The protein below binds the small molecule below.
Small molecule (SMILES): CC(=O)N[C@H]1[C@H](O[C@H]2[C@H](O)[C@@H](NC(C)=O)CO[C@@H]2CO)O[C@H](CO)[C@@H](O)[C@@H]1O

Sequence of chain 1.C:
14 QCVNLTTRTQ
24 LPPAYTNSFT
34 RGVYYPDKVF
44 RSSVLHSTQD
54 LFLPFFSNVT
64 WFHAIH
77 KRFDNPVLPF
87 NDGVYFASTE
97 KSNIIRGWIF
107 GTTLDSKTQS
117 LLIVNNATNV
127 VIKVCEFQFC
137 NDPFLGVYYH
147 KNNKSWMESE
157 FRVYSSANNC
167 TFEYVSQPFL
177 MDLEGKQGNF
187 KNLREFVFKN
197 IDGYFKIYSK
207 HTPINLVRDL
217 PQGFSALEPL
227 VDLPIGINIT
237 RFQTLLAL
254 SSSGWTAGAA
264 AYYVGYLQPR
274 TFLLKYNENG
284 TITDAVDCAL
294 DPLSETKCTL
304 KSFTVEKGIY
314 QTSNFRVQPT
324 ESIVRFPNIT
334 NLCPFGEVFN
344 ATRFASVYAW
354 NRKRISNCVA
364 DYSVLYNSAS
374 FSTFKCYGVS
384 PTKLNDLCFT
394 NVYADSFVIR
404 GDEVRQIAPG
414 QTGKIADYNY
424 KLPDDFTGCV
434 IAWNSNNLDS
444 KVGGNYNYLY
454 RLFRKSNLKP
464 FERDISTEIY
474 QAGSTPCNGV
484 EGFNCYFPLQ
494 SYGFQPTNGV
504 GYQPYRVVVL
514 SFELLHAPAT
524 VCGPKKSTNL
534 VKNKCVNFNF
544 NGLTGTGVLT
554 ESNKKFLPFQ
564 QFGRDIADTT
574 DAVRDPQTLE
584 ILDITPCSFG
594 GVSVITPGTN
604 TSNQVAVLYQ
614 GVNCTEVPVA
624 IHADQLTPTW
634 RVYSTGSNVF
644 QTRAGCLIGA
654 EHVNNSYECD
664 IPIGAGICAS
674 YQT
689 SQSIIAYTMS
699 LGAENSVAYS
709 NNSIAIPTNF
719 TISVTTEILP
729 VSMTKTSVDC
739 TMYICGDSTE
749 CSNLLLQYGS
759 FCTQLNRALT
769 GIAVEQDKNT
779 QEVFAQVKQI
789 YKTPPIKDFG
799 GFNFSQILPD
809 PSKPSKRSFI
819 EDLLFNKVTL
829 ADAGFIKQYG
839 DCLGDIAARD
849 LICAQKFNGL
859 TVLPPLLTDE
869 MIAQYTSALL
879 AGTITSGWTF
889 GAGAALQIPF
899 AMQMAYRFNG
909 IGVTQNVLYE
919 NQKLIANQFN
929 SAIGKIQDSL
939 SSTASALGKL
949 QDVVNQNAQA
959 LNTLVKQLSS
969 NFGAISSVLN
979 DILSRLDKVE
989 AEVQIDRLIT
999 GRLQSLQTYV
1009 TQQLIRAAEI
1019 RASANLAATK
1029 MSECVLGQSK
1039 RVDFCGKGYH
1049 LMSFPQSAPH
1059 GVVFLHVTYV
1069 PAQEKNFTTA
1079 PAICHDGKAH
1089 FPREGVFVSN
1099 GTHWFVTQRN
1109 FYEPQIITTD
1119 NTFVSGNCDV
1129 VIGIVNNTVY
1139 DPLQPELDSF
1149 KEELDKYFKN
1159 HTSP

Binding-site contacts:
Ligand atom O5 contacts residue ASN17 of chain 1.C at 3.0 Å (h-bond).
Ligand atom C5 contacts residue ASN137 of chain 1.C at 3.7 Å.
Ligand atom C8 contacts residue CYS15 of chain 1.C at 4.4 Å (hydrophobic).
Ligand atom O5 contacts residue ASN137 of chain 1.C at 3.7 Å.
Ligand atom C1 contacts residue ASN17 of chain 1.C at 2.2 Å.
Ligand atom C7 contacts residue ASN17 of chain 1.C at 3.7 Å.
Ligand atom C1 contacts residue ASN137 of chain 1.C at 4.1 Å.
Ligand atom C2 contacts residue ASN17 of chain 1.C at 3.2 Å.
Ligand atom C5 contacts residue ASN17 of chain 1.C at 4.2 Å.
Ligand atom O7 contacts residue ASN17 of chain 1.C at 3.6 Å.
Ligand atom O6 contacts residue ASN137 of chain 1.C at 3.6 Å.
Ligand atom C6 contacts residue ASN137 of chain 1.C at 3.9 Å.
Ligand atom N2 contacts residue ASN17 of chain 1.C at 3.5 Å (h-bond).